Binding-site contacts:
Ligand atom C4 contacts residue ASN291 of chain 1.A at 4.0 Å.
Ligand atom C1 contacts residue ASN291 of chain 1.A at 1.5 Å.
Ligand atom O3 contacts residue ASN291 of chain 1.A at 3.6 Å (h-bond).
Ligand atom O5 contacts residue ASN291 of chain 1.A at 2.4 Å (h-bond).
Ligand atom C7 contacts residue ASN291 of chain 1.A at 3.5 Å.
Ligand atom C5 contacts residue ASN291 of chain 1.A at 3.6 Å.
Ligand atom C2 contacts residue ASN291 of chain 1.A at 2.6 Å.
Ligand atom C3 contacts residue ASN291 of chain 1.A at 3.5 Å.
Ligand atom N2 contacts residue ASN291 of chain 1.A at 3.6 Å.
Ligand atom O7 contacts residue ASN291 of chain 1.A at 3.0 Å (h-bond).

This small molecule binds to this protein.
Small molecule (SMILES): CC(=O)N[C@@H]1[C@@H](O)[C@H](O)[C@@H](CO)O[C@H]1O

Sequence of chain 1.A:
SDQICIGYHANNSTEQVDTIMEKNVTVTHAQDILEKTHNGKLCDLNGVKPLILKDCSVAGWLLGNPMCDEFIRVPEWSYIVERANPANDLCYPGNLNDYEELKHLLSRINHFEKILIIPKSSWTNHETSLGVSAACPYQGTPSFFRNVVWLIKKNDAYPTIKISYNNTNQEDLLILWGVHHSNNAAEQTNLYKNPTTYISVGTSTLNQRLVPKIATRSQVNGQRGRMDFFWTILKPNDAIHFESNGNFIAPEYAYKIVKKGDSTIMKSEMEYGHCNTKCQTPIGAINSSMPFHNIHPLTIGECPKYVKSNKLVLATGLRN